Sequence of chain 1.A:
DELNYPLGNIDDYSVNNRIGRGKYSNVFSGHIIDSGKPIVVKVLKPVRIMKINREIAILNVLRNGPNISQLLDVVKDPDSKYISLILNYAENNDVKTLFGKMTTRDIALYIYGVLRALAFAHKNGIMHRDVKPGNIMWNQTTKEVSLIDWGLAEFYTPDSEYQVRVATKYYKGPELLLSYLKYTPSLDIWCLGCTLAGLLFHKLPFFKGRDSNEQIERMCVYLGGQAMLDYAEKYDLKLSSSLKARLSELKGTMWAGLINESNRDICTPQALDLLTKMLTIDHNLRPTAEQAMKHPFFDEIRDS

Binding-site contacts:
Ligand atom O3' contacts residue GLY156 of chain 1.A at 3.6 Å (h-bond).
Ligand atom O1B contacts residue SER47 of chain 1.A at 3.5 Å (h-bond).
Ligand atom O3G contacts residue ASP171 of chain 1.A at 3.0 Å (salt-bridge).
Ligand atom O4' contacts residue GLY42 of chain 1.A at 3.5 Å.
Ligand atom O2B contacts residue GLY44 of chain 1.A at 3.3 Å.
Ligand atom C8 contacts residue ILE170 of chain 1.A at 3.4 Å (hydrophobic).
Ligand atom N9 contacts residue ILE170 of chain 1.A at 3.6 Å.
Ligand atom C4 contacts residue ILE170 of chain 1.A at 3.8 Å (hydrophobic).
Ligand atom O1A contacts residue LYS64 of chain 1.A at 2.9 Å.
Ligand atom PA contacts residue LYS64 of chain 1.A at 3.9 Å.
Ligand atom O2A contacts residue ASP171 of chain 1.A at 3.3 Å.
Ligand atom O1B contacts residue LYS64 of chain 1.A at 2.8 Å (salt-bridge).
Ligand atom O1G contacts residue LYS45 of chain 1.A at 3.0 Å (salt-bridge).
Ligand atom N9 contacts residue VAL49 of chain 1.A at 3.8 Å.
Ligand atom PB contacts residue SER47 of chain 1.A at 3.2 Å.
Ligand atom O3A contacts residue LYS64 of chain 1.A at 3.8 Å.
Ligand atom PA contacts residue ASP171 of chain 1.A at 3.8 Å.
Ligand atom C2 contacts residue MET159 of chain 1.A at 3.7 Å (hydrophobic).
Ligand atom C2 contacts residue ALA112 of chain 1.A at 3.8 Å (hydrophobic).
Ligand atom O2B contacts residue TYR46 of chain 1.A at 3.0 Å (h-bond).
Ligand atom O2G contacts residue GLY44 of chain 1.A at 3.8 Å.
Ligand atom N3 contacts residue MET159 of chain 1.A at 3.6 Å.
Ligand atom C2 contacts residue VAL62 of chain 1.A at 3.8 Å (hydrophobic).
Ligand atom O3A contacts residue SER47 of chain 1.A at 3.0 Å (h-bond).
Ligand atom O2B contacts residue SER47 of chain 1.A at 2.9 Å (h-bond).
Ligand atom O2B contacts residue LYS45 of chain 1.A at 3.4 Å (salt-bridge).
Ligand atom N6 contacts residue ILE170 of chain 1.A at 3.8 Å.
Ligand atom O1B contacts residue ASP171 of chain 1.A at 3.7 Å.
Ligand atom N7 contacts residue ILE170 of chain 1.A at 3.5 Å.
Ligand atom O5' contacts residue VAL49 of chain 1.A at 3.6 Å.
Ligand atom N1 contacts residue VAL62 of chain 1.A at 3.4 Å.
Ligand atom N6 contacts residue ASN110 of chain 1.A at 3.6 Å (h-bond).
Ligand atom O2' contacts residue ILE41 of chain 1.A at 3.8 Å.
Ligand atom C6 contacts residue VAL62 of chain 1.A at 3.8 Å (hydrophobic).
Ligand atom O1A contacts residue ASP171 of chain 1.A at 3.4 Å (salt-bridge).
Ligand atom C4' contacts residue GLY42 of chain 1.A at 3.8 Å.
Ligand atom O4' contacts residue VAL49 of chain 1.A at 3.4 Å.
Ligand atom N3B contacts residue ASP171 of chain 1.A at 3.0 Å (salt-bridge).
Ligand atom C5 contacts residue ILE170 of chain 1.A at 3.7 Å (hydrophobic).
Ligand atom PG contacts residue ASP171 of chain 1.A at 3.8 Å.

This small molecule binds to this protein.
Small molecule (SMILES): Nc1ncnc2c1ncn2[C@@H]1O[C@H](CO[P](=O)(O)O[P](=O)(O)NP(=O)(O)O)[C@@H](O)[C@H]1O